Binding-site contacts:
Ligand atom C3 contacts residue ASN51 of chain 1.A at 4.0 Å.
Ligand atom O5 contacts residue ASN51 of chain 1.A at 2.4 Å (h-bond).
Ligand atom C4 contacts residue ASN51 of chain 1.A at 4.3 Å.
Ligand atom N2 contacts residue ASN51 of chain 1.A at 3.1 Å (h-bond).
Ligand atom C7 contacts residue ASN51 of chain 1.A at 3.5 Å.
Ligand atom C8 contacts residue ASN51 of chain 1.A at 3.6 Å.
Ligand atom C2 contacts residue ASN51 of chain 1.A at 2.7 Å.
Ligand atom O6 contacts residue SER49 of chain 1.A at 3.3 Å.
Ligand atom C5 contacts residue ASN51 of chain 1.A at 3.6 Å.
Ligand atom C1 contacts residue ASN51 of chain 1.A at 1.4 Å.
Ligand atom O7 contacts residue ASN51 of chain 1.A at 4.1 Å.

A small-molecule ligand and the protein it binds are described below.
Small molecule (SMILES): CC(=O)N[C@@H]1[C@@H](O)[C@H](O)[C@@H](CO)O[C@H]1O

Sequence of chain 1.A:
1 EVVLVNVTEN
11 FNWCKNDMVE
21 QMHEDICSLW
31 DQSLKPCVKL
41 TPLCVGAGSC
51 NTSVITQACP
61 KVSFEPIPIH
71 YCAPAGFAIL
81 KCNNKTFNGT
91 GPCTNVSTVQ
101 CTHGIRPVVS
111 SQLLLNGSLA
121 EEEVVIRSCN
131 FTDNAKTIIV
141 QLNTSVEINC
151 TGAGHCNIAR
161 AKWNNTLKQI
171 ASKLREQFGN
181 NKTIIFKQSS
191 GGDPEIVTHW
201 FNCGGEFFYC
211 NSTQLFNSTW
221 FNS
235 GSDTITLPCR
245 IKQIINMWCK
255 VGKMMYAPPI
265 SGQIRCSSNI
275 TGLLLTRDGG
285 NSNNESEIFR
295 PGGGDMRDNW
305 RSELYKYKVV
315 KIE